Sequence of chain 1.C:
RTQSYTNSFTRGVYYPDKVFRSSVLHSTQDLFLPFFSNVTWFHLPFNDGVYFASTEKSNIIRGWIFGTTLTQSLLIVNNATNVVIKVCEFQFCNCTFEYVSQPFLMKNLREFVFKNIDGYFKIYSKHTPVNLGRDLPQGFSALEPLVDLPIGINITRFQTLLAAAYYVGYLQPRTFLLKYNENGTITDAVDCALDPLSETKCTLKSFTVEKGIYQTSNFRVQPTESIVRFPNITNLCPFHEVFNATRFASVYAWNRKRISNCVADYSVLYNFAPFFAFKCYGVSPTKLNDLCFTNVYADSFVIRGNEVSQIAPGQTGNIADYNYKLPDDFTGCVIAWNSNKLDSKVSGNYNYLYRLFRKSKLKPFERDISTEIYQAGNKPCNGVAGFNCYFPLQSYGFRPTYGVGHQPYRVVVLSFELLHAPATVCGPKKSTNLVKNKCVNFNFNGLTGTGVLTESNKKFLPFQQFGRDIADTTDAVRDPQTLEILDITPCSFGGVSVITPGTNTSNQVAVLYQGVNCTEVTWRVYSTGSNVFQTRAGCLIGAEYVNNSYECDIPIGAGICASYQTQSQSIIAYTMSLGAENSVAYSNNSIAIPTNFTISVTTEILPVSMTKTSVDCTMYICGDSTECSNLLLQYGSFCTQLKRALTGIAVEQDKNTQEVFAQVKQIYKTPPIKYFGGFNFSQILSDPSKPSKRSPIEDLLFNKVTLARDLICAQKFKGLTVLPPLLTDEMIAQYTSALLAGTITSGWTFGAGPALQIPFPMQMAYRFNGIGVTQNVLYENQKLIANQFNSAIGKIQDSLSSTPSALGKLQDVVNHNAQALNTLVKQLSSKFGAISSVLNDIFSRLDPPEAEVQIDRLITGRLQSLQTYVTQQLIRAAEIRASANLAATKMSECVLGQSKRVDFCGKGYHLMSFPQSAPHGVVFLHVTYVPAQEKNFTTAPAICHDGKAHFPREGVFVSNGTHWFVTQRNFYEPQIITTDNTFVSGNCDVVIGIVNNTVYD

A protein and the small-molecule ligand that binds it are described below.
Small molecule (SMILES): CC(=O)N[C@@H]1[C@@H](O)[C@H](O)[C@@H](CO)O[C@H]1O

Binding-site contacts:
Ligand atom O5 contacts residue ASN1130 of chain 1.C at 2.4 Å (h-bond).
Ligand atom O7 contacts residue ASN1130 of chain 1.C at 3.3 Å (h-bond).
Ligand atom N2 contacts residue ASN1130 of chain 1.C at 2.9 Å (h-bond).
Ligand atom C1 contacts residue ASN1130 of chain 1.C at 1.4 Å.
Ligand atom C7 contacts residue ASN1130 of chain 1.C at 3.3 Å.
Ligand atom C5 contacts residue ASN1130 of chain 1.C at 3.7 Å.
Ligand atom C4 contacts residue ASN1130 of chain 1.C at 4.2 Å.
Ligand atom O6 contacts residue ASN1130 of chain 1.C at 4.3 Å.
Ligand atom C3 contacts residue ASN1130 of chain 1.C at 3.8 Å.
Ligand atom C8 contacts residue ASN1130 of chain 1.C at 4.5 Å.
Ligand atom C2 contacts residue ASN1130 of chain 1.C at 2.5 Å.